Binding-site contacts:
Ligand atom C16 contacts residue LEU65 of chain 1.D at 3.8 Å (hydrophobic).
Ligand atom C2 contacts residue THR113 of chain 1.D at 3.9 Å.
Ligand atom C13 contacts residue ASP35 of chain 1.D at 3.8 Å.
Ligand atom C2 contacts residue GLN83 of chain 1.D at 3.8 Å.
Ligand atom C6 contacts residue LEU76 of chain 1.D at 3.9 Å (hydrophobic).
Ligand atom C11 contacts residue TYR156 of chain 1.D at 3.6 Å (hydrophobic).
Ligand atom C25 contacts residue TYR156 of chain 1.D at 3.7 Å (hydrophobic).
Ligand atom O1 contacts residue GLN83 of chain 1.D at 3.2 Å (h-bond).
Ligand atom C3 contacts residue GLU79 of chain 1.D at 3.9 Å.
Ligand atom C14 contacts residue ASP35 of chain 1.D at 3.3 Å.
Ligand atom C12 contacts residue ILE30 of chain 1.D at 3.7 Å (hydrophobic).
Ligand atom C22 contacts residue TYR156 of chain 1.D at 3.4 Å (hydrophobic).
Ligand atom C22 contacts residue VAL152 of chain 1.D at 3.6 Å (hydrophobic).
Ligand atom C3 contacts residue GLN83 of chain 1.D at 3.8 Å.
Ligand atom C9 contacts residue ASP35 of chain 1.D at 3.3 Å.
Ligand atom O1 contacts residue THR116 of chain 1.D at 3.0 Å (h-bond).
Ligand atom C18 contacts residue VAL152 of chain 1.D at 3.6 Å (hydrophobic).
Ligand atom C16 contacts residue TYR56 of chain 1.D at 3.9 Å (hydrophobic).
Ligand atom C24 contacts residue TYR156 of chain 1.D at 3.4 Å (hydrophobic).
Ligand atom C20 contacts residue ILE30 of chain 1.D at 3.8 Å (hydrophobic).
Ligand atom C19 contacts residue TYR156 of chain 1.D at 3.9 Å (hydrophobic).
Ligand atom C15 contacts residue TYR153 of chain 1.D at 3.6 Å (hydrophobic).
Ligand atom C23 contacts residue TYR156 of chain 1.D at 3.6 Å (hydrophobic).
Ligand atom C19 contacts residue LEU117 of chain 1.D at 3.6 Å (hydrophobic).
Ligand atom C21 contacts residue VAL152 of chain 1.D at 3.8 Å (hydrophobic).
Ligand atom C18 contacts residue TYR156 of chain 1.D at 3.7 Å (hydrophobic).
Ligand atom C7 contacts residue TYR153 of chain 1.D at 3.8 Å (hydrophobic).
Ligand atom C12 contacts residue TYR156 of chain 1.D at 3.5 Å (hydrophobic).
Ligand atom C25 contacts residue ILE30 of chain 1.D at 3.7 Å (hydrophobic).
Ligand atom C12 contacts residue ASP35 of chain 1.D at 3.3 Å.
Ligand atom C11 contacts residue ASP35 of chain 1.D at 3.7 Å.
Ligand atom C17 contacts residue ASP35 of chain 1.D at 3.2 Å.
Ligand atom C15 contacts residue ASP35 of chain 1.D at 3.9 Å.
Ligand atom C19 contacts residue TYR153 of chain 1.D at 3.9 Å (hydrophobic).
Ligand atom C16 contacts residue ASP35 of chain 1.D at 3.9 Å.
Ligand atom C8 contacts residue ASP35 of chain 1.D at 3.8 Å.
Ligand atom C15 contacts residue LEU65 of chain 1.D at 3.6 Å (hydrophobic).
Ligand atom C7 contacts residue PHE72 of chain 1.D at 3.8 Å (hydrophobic).
Ligand atom C8 contacts residue TYR153 of chain 1.D at 3.6 Å (hydrophobic).
Ligand atom C6 contacts residue PHE72 of chain 1.D at 3.6 Å (hydrophobic).

The small molecule below binds the protein below.
Small molecule (SMILES): CC(C)CCC[C@@H](C)[C@H]1CC[C@H]2[C@@H]3CC=C4C[C@@H](O)CC[C@]4(C)[C@H]3CC[C@]12C

Sequence of chain 1.D:
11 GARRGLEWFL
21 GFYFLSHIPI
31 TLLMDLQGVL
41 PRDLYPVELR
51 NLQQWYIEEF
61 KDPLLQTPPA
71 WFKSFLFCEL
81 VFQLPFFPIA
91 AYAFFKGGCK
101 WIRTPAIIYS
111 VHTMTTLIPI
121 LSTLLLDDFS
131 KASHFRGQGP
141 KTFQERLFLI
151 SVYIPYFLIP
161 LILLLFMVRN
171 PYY